The protein below binds the small molecule below.
Small molecule (SMILES): CC(=O)N[C@H]1[C@H](O[C@H]2[C@H](O)[C@@H](NC(C)=O)CO[C@@H]2CO)O[C@H](CO)[C@@H](O)[C@@H]1O

Binding-site contacts:
Ligand atom C4 contacts residue SER902 of chain 1.A at 4.0 Å.
Ligand atom C5 contacts residue ASN900 of chain 1.A at 3.7 Å.
Ligand atom O7 contacts residue ASN898 of chain 1.A at 4.2 Å.
Ligand atom C6 contacts residue SER902 of chain 1.A at 4.5 Å.
Ligand atom C1 contacts residue ASN898 of chain 1.A at 4.1 Å.
Ligand atom C7 contacts residue ASN900 of chain 1.A at 3.4 Å.
Ligand atom O5 contacts residue SER902 of chain 1.A at 4.0 Å.
Ligand atom C2 contacts residue ASN898 of chain 1.A at 3.3 Å.
Ligand atom O5 contacts residue ASN900 of chain 1.A at 2.4 Å (h-bond).
Ligand atom C1 contacts residue ASN900 of chain 1.A at 1.4 Å.
Ligand atom C2 contacts residue SER902 of chain 1.A at 4.4 Å.
Ligand atom N2 contacts residue ASN900 of chain 1.A at 3.0 Å (h-bond).
Ligand atom C4 contacts residue ASN900 of chain 1.A at 4.2 Å.
Ligand atom O3 contacts residue ASN898 of chain 1.A at 4.0 Å.
Ligand atom C3 contacts residue ASN900 of chain 1.A at 3.8 Å.
Ligand atom C7 contacts residue ASN898 of chain 1.A at 3.9 Å.
Ligand atom C2 contacts residue ASN900 of chain 1.A at 2.5 Å.
Ligand atom N2 contacts residue ASN898 of chain 1.A at 2.9 Å (h-bond).
Ligand atom C3 contacts residue ASN898 of chain 1.A at 4.5 Å.
Ligand atom O7 contacts residue ASN900 of chain 1.A at 4.3 Å.
Ligand atom C8 contacts residue ASN900 of chain 1.A at 3.5 Å.
Ligand atom C5 contacts residue SER902 of chain 1.A at 4.4 Å.

Sequence of chain 1.A:
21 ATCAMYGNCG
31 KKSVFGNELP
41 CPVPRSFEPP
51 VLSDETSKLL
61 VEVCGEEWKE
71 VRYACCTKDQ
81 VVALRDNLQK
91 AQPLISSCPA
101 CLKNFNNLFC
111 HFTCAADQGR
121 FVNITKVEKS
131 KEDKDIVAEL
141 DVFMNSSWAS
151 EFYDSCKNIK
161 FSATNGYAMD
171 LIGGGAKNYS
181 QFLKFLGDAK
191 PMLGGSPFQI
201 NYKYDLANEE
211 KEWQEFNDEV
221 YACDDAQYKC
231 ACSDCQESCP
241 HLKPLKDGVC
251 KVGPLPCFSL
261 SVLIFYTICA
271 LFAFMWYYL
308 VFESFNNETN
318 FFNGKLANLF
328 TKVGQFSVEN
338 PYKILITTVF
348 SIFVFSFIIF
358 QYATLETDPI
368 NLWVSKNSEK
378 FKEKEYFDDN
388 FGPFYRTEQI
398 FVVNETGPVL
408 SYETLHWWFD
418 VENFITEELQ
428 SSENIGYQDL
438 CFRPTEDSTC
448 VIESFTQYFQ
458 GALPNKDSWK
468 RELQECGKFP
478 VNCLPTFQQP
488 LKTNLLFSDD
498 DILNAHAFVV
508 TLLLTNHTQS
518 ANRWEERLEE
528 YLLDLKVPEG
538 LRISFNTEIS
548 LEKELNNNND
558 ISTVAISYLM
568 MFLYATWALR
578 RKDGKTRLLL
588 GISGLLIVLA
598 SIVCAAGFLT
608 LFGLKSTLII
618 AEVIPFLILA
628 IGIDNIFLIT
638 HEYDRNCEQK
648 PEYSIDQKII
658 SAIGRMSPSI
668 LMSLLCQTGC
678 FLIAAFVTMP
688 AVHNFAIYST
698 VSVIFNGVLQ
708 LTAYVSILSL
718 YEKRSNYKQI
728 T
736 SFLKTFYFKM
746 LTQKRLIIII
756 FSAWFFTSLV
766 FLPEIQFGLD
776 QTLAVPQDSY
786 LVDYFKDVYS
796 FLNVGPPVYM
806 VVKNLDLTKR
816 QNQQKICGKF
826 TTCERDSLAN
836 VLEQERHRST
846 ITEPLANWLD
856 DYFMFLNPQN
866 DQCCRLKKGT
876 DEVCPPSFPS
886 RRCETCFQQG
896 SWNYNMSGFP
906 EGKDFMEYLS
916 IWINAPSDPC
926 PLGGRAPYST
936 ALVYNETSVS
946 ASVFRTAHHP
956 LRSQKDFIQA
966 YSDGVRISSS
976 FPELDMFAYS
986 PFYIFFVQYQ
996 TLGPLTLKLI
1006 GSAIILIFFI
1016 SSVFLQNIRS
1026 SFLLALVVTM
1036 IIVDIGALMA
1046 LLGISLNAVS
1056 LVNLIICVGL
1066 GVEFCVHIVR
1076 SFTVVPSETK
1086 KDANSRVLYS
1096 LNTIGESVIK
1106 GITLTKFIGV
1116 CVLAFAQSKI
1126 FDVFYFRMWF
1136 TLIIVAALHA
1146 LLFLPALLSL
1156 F